Sequence of chain 1.A:
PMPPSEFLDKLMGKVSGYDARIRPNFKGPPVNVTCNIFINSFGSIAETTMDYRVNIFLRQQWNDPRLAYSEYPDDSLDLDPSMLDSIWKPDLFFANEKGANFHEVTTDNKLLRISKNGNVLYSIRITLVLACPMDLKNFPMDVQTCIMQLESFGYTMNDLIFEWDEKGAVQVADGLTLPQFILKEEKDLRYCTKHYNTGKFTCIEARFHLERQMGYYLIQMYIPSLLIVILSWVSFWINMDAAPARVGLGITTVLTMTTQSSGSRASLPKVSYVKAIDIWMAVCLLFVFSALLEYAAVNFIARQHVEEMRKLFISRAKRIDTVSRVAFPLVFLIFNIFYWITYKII

A protein and the small-molecule ligand that binds it are described below.
Small molecule (SMILES): NCCCC(=O)O

Binding-site contacts:
Ligand atom N contacts residue GLU181 of chain 1.B at 3.4 Å (salt-bridge).
Ligand atom OXT contacts residue SER153 of chain 1.A at 3.8 Å.
Ligand atom N contacts residue SER182 of chain 1.B at 3.9 Å.
Ligand atom OXT contacts residue LEU141 of chain 1.A at 3.5 Å.
Ligand atom N contacts residue TYR226 of chain 1.B at 3.2 Å.
Ligand atom N contacts residue PHE87 of chain 1.A at 4.0 Å.
Ligand atom C contacts residue SER153 of chain 1.A at 3.4 Å.
Ligand atom C contacts residue PHE87 of chain 1.A at 4.3 Å (hydrophobic).
Ligand atom CG contacts residue ARG89 of chain 1.A at 4.2 Å.
Ligand atom CG contacts residue TYR226 of chain 1.B at 3.9 Å (hydrophobic).
Ligand atom CD contacts residue PHE183 of chain 1.B at 3.5 Å (hydrophobic).
Ligand atom CD contacts residue SER182 of chain 1.B at 3.7 Å.
Ligand atom O contacts residue ARG89 of chain 1.A at 2.9 Å (salt-bridge).
Ligand atom C contacts residue THR228 of chain 1.B at 3.9 Å.
Ligand atom C contacts residue ARG89 of chain 1.A at 3.6 Å.
Ligand atom O contacts residue SER153 of chain 1.A at 2.4 Å (h-bond).
Ligand atom OXT contacts residue PHE231 of chain 1.B at 4.2 Å.
Ligand atom CB contacts residue PHE231 of chain 1.B at 4.1 Å (hydrophobic).
Ligand atom C contacts residue LEU141 of chain 1.A at 4.2 Å (hydrophobic).
Ligand atom N contacts residue PHE123 of chain 1.B at 4.0 Å.
Ligand atom OXT contacts residue ARG89 of chain 1.A at 3.9 Å.
Ligand atom CG contacts residue PHE231 of chain 1.B at 4.1 Å (hydrophobic).
Ligand atom OXT contacts residue THR228 of chain 1.B at 2.8 Å (h-bond).
Ligand atom CG contacts residue PHE87 of chain 1.A at 3.9 Å (hydrophobic).
Ligand atom O contacts residue PHE87 of chain 1.A at 3.8 Å.
Ligand atom N contacts residue PHE231 of chain 1.B at 4.0 Å.
Ligand atom CD contacts residue PHE231 of chain 1.B at 3.6 Å (hydrophobic).
Ligand atom N contacts residue PHE183 of chain 1.B at 4.3 Å.
Ligand atom CB contacts residue PHE183 of chain 1.B at 3.4 Å (hydrophobic).
Ligand atom CD contacts residue TYR226 of chain 1.B at 4.2 Å (hydrophobic).

Sequence of chain 1.B:
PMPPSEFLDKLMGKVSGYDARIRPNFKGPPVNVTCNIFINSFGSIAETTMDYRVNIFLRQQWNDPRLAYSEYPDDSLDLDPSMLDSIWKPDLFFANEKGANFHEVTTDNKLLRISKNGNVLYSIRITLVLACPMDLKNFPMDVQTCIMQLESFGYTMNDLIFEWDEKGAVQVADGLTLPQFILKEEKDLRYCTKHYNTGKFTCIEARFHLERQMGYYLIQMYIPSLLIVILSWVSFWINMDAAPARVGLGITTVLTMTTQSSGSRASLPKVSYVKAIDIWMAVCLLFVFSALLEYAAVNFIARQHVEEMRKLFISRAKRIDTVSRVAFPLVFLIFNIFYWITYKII